Sequence of chain 1.I:
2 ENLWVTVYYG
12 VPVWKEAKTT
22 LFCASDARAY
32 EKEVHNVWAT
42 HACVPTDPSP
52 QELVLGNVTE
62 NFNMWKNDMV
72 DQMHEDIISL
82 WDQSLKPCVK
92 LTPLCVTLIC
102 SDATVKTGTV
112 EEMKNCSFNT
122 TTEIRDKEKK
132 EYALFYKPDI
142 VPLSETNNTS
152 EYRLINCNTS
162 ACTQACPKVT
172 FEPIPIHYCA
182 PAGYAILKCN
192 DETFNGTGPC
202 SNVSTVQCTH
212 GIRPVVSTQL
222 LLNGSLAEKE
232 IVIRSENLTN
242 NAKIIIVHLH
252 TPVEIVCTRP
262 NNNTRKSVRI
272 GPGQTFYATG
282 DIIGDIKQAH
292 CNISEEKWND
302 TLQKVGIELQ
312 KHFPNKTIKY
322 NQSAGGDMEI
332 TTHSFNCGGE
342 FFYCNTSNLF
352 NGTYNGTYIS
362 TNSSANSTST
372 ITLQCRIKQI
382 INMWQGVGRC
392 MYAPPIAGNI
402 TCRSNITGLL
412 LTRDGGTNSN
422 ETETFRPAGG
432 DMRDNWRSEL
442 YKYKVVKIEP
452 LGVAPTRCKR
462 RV

The small molecule below binds the protein below.
Small molecule (SMILES): CC(=O)N[C@@H]1[C@@H](O)[C@H](O)[C@@H](CO)O[C@H]1O

Binding-site contacts:
Ligand atom C1 contacts residue PRO253 of chain 1.I at 4.2 Å (hydrophobic).
Ligand atom O5 contacts residue ASN406 of chain 1.I at 2.3 Å (h-bond).
Ligand atom C4 contacts residue ASN406 of chain 1.I at 4.2 Å.
Ligand atom C1 contacts residue ASN406 of chain 1.I at 1.4 Å.
Ligand atom C5 contacts residue ASN406 of chain 1.I at 3.7 Å.
Ligand atom C8 contacts residue NAG1 of chain 1.AA at 3.5 Å.
Ligand atom C2 contacts residue ASN406 of chain 1.I at 2.5 Å.
Ligand atom C3 contacts residue ASN406 of chain 1.I at 3.8 Å.
Ligand atom O7 contacts residue ASN406 of chain 1.I at 3.0 Å (h-bond).
Ligand atom C8 contacts residue ASN406 of chain 1.I at 4.2 Å.
Ligand atom O5 contacts residue PRO253 of chain 1.I at 3.7 Å.
Ligand atom C7 contacts residue ASN406 of chain 1.I at 3.2 Å.
Ligand atom N2 contacts residue ASN406 of chain 1.I at 3.0 Å (h-bond).